The small molecule below binds the protein below.
Small molecule (SMILES): CC(=O)N[C@@H]1[C@@H](O)[C@H](O)[C@@H](CO)O[C@H]1O

Binding-site contacts:
Ligand atom C8 contacts residue ASN1098 of chain 1.D at 3.3 Å.
Ligand atom C3 contacts residue ASN1098 of chain 1.D at 3.8 Å.
Ligand atom C1 contacts residue PHE1103 of chain 1.D at 4.4 Å (hydrophobic).
Ligand atom C6 contacts residue PHE1103 of chain 1.D at 4.0 Å (hydrophobic).
Ligand atom O3 contacts residue THR1100 of chain 1.D at 4.4 Å.
Ligand atom C5 contacts residue ASN1098 of chain 1.D at 3.7 Å.
Ligand atom C1 contacts residue THR1100 of chain 1.D at 3.5 Å.
Ligand atom C2 contacts residue THR1100 of chain 1.D at 3.5 Å.
Ligand atom C1 contacts residue ASN1098 of chain 1.D at 1.5 Å.
Ligand atom C2 contacts residue ASN1098 of chain 1.D at 2.5 Å.
Ligand atom C1 contacts residue HIS1101 of chain 1.D at 3.9 Å.
Ligand atom C4 contacts residue HIS1101 of chain 1.D at 4.3 Å.
Ligand atom C3 contacts residue HIS1101 of chain 1.D at 4.0 Å.
Ligand atom C5 contacts residue HIS1101 of chain 1.D at 3.7 Å.
Ligand atom O5 contacts residue ASN1098 of chain 1.D at 2.4 Å (h-bond).
Ligand atom O4 contacts residue HIS1101 of chain 1.D at 4.3 Å.
Ligand atom O5 contacts residue HIS1101 of chain 1.D at 4.2 Å.
Ligand atom C4 contacts residue ASN1098 of chain 1.D at 4.3 Å.
Ligand atom O7 contacts residue ASN1098 of chain 1.D at 3.6 Å.
Ligand atom C8 contacts residue THR1100 of chain 1.D at 4.0 Å.
Ligand atom C7 contacts residue THR1100 of chain 1.D at 3.9 Å.
Ligand atom C5 contacts residue PHE1103 of chain 1.D at 4.3 Å (hydrophobic).
Ligand atom N2 contacts residue ASN1098 of chain 1.D at 2.9 Å (h-bond).
Ligand atom N2 contacts residue THR1100 of chain 1.D at 2.9 Å (h-bond).
Ligand atom C7 contacts residue ASN1098 of chain 1.D at 3.5 Å.
Ligand atom C3 contacts residue THR1100 of chain 1.D at 3.6 Å.
Ligand atom C2 contacts residue HIS1101 of chain 1.D at 4.5 Å.
Ligand atom O5 contacts residue PHE1103 of chain 1.D at 3.7 Å.

Sequence of chain 1.D:
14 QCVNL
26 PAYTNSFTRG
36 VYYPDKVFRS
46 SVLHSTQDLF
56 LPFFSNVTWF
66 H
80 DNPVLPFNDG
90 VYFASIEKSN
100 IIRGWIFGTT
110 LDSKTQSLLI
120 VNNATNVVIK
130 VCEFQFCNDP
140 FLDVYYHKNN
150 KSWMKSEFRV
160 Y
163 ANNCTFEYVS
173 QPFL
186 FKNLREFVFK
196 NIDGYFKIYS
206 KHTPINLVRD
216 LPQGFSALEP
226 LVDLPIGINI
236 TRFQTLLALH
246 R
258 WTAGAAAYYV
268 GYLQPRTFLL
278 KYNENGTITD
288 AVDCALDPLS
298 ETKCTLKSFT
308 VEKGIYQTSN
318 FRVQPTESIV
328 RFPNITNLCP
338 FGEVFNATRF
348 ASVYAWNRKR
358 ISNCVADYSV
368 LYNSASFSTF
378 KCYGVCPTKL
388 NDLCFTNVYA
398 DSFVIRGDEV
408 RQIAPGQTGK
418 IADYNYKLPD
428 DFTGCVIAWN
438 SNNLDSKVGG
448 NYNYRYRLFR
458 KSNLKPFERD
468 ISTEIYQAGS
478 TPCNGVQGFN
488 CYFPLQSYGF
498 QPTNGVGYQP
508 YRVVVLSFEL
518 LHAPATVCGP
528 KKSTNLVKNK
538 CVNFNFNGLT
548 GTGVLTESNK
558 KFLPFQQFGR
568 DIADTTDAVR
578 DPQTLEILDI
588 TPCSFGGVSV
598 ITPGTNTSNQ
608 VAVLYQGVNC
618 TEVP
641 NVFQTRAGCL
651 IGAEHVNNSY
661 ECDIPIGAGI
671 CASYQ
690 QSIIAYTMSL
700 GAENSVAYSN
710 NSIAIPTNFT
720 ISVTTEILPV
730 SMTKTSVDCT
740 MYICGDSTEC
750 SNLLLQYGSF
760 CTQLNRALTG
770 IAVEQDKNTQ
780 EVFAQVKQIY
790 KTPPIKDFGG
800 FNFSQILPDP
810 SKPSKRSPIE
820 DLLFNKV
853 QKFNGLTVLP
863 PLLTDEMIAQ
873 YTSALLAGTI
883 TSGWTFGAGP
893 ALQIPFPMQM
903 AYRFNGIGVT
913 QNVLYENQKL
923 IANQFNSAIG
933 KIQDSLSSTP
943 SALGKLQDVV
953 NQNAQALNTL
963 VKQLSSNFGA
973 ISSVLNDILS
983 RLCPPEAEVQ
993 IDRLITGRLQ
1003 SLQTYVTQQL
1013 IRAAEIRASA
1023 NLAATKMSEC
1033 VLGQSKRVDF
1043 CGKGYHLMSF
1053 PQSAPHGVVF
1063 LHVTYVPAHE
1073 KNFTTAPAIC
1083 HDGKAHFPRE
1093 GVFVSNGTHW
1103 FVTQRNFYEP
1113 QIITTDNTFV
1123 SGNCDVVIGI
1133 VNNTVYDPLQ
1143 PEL